Binding-site contacts:
Ligand atom C6 contacts residue ARG33 of chain 4.B at 3.7 Å.
Ligand atom O7 contacts residue ASN70 of chain 4.B at 3.5 Å (h-bond).
Ligand atom N2 contacts residue ASN32 of chain 4.B at 4.2 Å.
Ligand atom O6 contacts residue ARG33 of chain 4.B at 3.0 Å (salt-bridge).
Ligand atom C2 contacts residue PRO31 of chain 4.B at 4.0 Å (hydrophobic).
Ligand atom O7 contacts residue SER71 of chain 4.B at 4.4 Å.
Ligand atom N2 contacts residue PRO31 of chain 4.B at 2.8 Å (h-bond).
Ligand atom C1 contacts residue ARG33 of chain 4.B at 4.1 Å.
Ligand atom C3 contacts residue PRO31 of chain 4.B at 4.1 Å (hydrophobic).
Ligand atom O5 contacts residue ARG33 of chain 4.B at 4.3 Å.
Ligand atom C4 contacts residue ASN70 of chain 4.B at 4.2 Å.
Ligand atom C5 contacts residue ASN70 of chain 4.B at 3.7 Å.
Ligand atom O3 contacts residue PRO31 of chain 4.B at 4.2 Å.
Ligand atom C1 contacts residue ASN70 of chain 4.B at 1.4 Å.
Ligand atom C7 contacts residue PRO31 of chain 4.B at 3.2 Å (hydrophobic).
Ligand atom C2 contacts residue ASN70 of chain 4.B at 2.5 Å.
Ligand atom N2 contacts residue ASN70 of chain 4.B at 2.9 Å (h-bond).
Ligand atom C7 contacts residue ASN70 of chain 4.B at 3.4 Å.
Ligand atom C5 contacts residue ARG33 of chain 4.B at 3.9 Å.
Ligand atom C3 contacts residue ASN70 of chain 4.B at 3.8 Å.
Ligand atom C8 contacts residue ASN70 of chain 4.B at 3.9 Å.
Ligand atom O5 contacts residue ASN70 of chain 4.B at 2.4 Å (h-bond).
Ligand atom O7 contacts residue PRO31 of chain 4.B at 3.0 Å (h-bond).

Sequence of chain 4.B:
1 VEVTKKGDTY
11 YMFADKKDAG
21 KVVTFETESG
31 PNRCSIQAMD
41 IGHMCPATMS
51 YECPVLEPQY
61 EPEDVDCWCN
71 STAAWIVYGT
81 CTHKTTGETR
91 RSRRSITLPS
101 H

This protein binds this small molecule.
Small molecule (SMILES): CC(=O)N[C@@H]1[C@@H](O)[C@H](O)[C@@H](CO)O[C@H]1O